Sequence of chain 1.A:
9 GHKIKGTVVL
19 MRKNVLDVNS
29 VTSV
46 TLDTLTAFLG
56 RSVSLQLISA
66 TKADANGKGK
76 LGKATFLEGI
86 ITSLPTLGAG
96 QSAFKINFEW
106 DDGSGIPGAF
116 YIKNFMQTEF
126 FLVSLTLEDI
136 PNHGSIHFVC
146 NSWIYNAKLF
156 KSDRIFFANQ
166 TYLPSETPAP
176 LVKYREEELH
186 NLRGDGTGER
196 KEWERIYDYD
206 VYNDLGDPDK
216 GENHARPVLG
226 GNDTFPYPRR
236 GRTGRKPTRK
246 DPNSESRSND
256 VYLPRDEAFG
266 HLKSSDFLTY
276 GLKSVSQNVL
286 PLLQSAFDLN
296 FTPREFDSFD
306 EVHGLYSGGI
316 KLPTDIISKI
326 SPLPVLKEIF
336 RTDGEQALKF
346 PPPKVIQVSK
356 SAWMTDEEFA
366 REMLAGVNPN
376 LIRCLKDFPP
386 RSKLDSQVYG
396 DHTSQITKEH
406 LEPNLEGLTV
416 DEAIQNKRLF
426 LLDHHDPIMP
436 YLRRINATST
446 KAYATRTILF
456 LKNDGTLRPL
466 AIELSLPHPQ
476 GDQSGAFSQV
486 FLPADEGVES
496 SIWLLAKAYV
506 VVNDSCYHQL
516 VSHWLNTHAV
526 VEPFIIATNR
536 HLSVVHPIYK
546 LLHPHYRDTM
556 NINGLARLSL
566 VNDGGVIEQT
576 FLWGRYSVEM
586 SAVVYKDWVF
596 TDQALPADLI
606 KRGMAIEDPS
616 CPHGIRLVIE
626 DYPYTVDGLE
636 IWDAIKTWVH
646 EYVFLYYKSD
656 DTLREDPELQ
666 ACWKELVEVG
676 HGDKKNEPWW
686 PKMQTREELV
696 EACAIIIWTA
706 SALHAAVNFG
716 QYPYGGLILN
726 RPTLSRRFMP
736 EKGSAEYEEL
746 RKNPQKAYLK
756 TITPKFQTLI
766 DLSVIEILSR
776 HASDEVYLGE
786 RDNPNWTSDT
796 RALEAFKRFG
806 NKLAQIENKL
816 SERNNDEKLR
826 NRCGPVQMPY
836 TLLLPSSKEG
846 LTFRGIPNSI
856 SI

Binding-site contacts:
Ligand atom C8 contacts residue 13S1 of chain 1.C at 0.5 Å.
Ligand atom C9 contacts residue 13S1 of chain 1.C at 0.8 Å.
Ligand atom C1 contacts residue 13R1 of chain 1.D at 0.7 Å.
Ligand atom C2 contacts residue 13S1 of chain 1.C at 0.7 Å.
Ligand atom C12 contacts residue 13R1 of chain 1.D at 0.2 Å.
Ligand atom C2 contacts residue 9OH1 of chain 1.E at 0.8 Å.
Ligand atom C14 contacts residue 9OH1 of chain 1.E at 0.8 Å.
Ligand atom C5 contacts residue 13R1 of chain 1.D at 0.7 Å.
Ligand atom C1 contacts residue 9OH1 of chain 1.E at 0.8 Å.
Ligand atom C17 contacts residue 13R1 of chain 1.D at 0.3 Å.
Ligand atom C12 contacts residue 9OH1 of chain 1.E at 0.6 Å.
Ligand atom C2 contacts residue 13R1 of chain 1.D at 0.5 Å.
Ligand atom C4 contacts residue 13S1 of chain 1.C at 0.7 Å.
Ligand atom C7 contacts residue 13S1 of chain 1.C at 0.8 Å.
Ligand atom C16 contacts residue 13R1 of chain 1.D at 0.6 Å.
Ligand atom C9 contacts residue 9OH1 of chain 1.E at 0.8 Å.
Ligand atom C12 contacts residue 13S1 of chain 1.C at 0.4 Å.
Ligand atom C17 contacts residue 9OH1 of chain 1.E at 0.7 Å.
Ligand atom C13 contacts residue 13R1 of chain 1.D at 0.1 Å.
Ligand atom C3 contacts residue 13S1 of chain 1.C at 0.7 Å.
Ligand atom C18 contacts residue 13R1 of chain 1.D at 0.7 Å.
Ligand atom C3 contacts residue 13R1 of chain 1.D at 0.9 Å.
Ligand atom C11 contacts residue 13R1 of chain 1.D at 0.8 Å.
Ligand atom C10 contacts residue 13R1 of chain 1.D at 0.5 Å.
Ligand atom C13 contacts residue 9OH1 of chain 1.E at 0.8 Å.
Ligand atom C18 contacts residue 9OH1 of chain 1.E at 0.4 Å.
Ligand atom C6 contacts residue 13S1 of chain 1.C at 0.5 Å.
Ligand atom C7 contacts residue 13R1 of chain 1.D at 0.6 Å.
Ligand atom C18 contacts residue 13S1 of chain 1.C at 0.7 Å.
Ligand atom C11 contacts residue 13S1 of chain 1.C at 0.7 Å.
Ligand atom C6 contacts residue 13R1 of chain 1.D at 0.6 Å.
Ligand atom C4 contacts residue 13R1 of chain 1.D at 0.8 Å.
Ligand atom C14 contacts residue 13R1 of chain 1.D at 0.3 Å.
Ligand atom O22 contacts residue 9OH1 of chain 1.E at 0.6 Å.
Ligand atom C9 contacts residue 13R1 of chain 1.D at 0.8 Å.
Ligand atom C6 contacts residue 9OH1 of chain 1.E at 0.6 Å.
Ligand atom C13 contacts residue 13S1 of chain 1.C at 0.5 Å.
Ligand atom C11 contacts residue 9OH1 of chain 1.E at 0.5 Å.
Ligand atom C10 contacts residue 13S1 of chain 1.C at 0.6 Å.
Ligand atom C16 contacts residue 13S1 of chain 1.C at 0.8 Å.

The small molecule below binds the protein below.
Small molecule (SMILES): CCCCC[C@H]1O[C@@H]1[C@@H](O)/C=C\CCCCCCCC(=O)O